Binding-site contacts:
Ligand atom O contacts residue THR54 of chain 1.B at 3.0 Å (h-bond).
Ligand atom C contacts residue THR54 of chain 1.B at 4.1 Å.
Ligand atom CA contacts residue PHE17 of chain 1.B at 3.5 Å (hydrophobic).
Ligand atom OXT contacts residue LEU108 of chain 1.B at 3.8 Å.
Ligand atom CB contacts residue SER211 of chain 1.B at 3.1 Å.
Ligand atom C contacts residue PHE17 of chain 1.B at 3.3 Å (hydrophobic).
Ligand atom C contacts residue TYR140 of chain 1.B at 3.8 Å (hydrophobic).
Ligand atom O contacts residue PHE17 of chain 1.B at 3.4 Å.
Ligand atom OXT contacts residue THR54 of chain 1.B at 4.4 Å.
Ligand atom OXT contacts residue TYR140 of chain 1.B at 3.5 Å.
Ligand atom CB contacts residue TYR140 of chain 1.B at 2.9 Å (hydrophobic).
Ligand atom CB contacts residue GLY191 of chain 1.B at 3.8 Å.
Ligand atom C contacts residue LYS166 of chain 1.B at 4.3 Å.
Ligand atom OXT contacts residue PHE17 of chain 1.B at 3.3 Å.
Ligand atom CA contacts residue SER211 of chain 1.B at 4.0 Å.
Ligand atom OXT contacts residue GLY53 of chain 1.B at 2.9 Å (h-bond).
Ligand atom CA contacts residue LYS166 of chain 1.B at 3.1 Å.
Ligand atom OXT contacts residue GLY52 of chain 1.B at 3.9 Å.
Ligand atom CB contacts residue LYS166 of chain 1.B at 3.5 Å.
Ligand atom C contacts residue GLY53 of chain 1.B at 3.5 Å.
Ligand atom CA contacts residue TYR140 of chain 1.B at 2.8 Å (hydrophobic).
Ligand atom O contacts residue GLY53 of chain 1.B at 3.3 Å (h-bond).
Ligand atom CB contacts residue PHE17 of chain 1.B at 4.5 Å (hydrophobic).
Ligand atom O contacts residue GLY52 of chain 1.B at 4.4 Å.

A protein and the small-molecule ligand that binds it are described below.
Small molecule (SMILES): CC(=O)C(=O)O

Sequence of chain 1.B:
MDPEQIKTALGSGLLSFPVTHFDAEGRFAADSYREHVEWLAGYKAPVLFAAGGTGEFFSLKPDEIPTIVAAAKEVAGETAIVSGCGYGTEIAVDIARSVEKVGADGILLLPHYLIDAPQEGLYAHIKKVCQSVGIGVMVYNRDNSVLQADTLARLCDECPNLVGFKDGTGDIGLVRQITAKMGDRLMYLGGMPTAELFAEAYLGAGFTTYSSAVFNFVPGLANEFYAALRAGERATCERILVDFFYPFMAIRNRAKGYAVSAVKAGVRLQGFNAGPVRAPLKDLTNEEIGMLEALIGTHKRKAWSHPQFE